Sequence of chain 2.A:
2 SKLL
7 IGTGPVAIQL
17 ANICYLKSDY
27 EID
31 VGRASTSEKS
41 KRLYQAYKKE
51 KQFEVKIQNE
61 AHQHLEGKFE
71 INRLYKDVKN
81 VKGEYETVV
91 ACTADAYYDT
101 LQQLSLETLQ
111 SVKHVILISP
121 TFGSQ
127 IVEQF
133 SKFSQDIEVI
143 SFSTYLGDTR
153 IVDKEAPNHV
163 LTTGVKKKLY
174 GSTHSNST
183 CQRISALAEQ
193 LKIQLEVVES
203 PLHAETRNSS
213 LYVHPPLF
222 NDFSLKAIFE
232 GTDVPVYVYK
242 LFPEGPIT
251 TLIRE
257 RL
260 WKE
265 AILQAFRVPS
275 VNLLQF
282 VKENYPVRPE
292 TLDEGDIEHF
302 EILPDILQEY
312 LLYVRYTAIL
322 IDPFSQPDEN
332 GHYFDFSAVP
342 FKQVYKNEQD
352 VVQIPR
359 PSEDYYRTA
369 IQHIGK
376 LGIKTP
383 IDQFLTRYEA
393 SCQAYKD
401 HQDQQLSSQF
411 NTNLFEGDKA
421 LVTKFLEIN

Binding-site contacts:
Ligand atom ND1 contacts residue ALA339 of chain 2.A at 3.8 Å.
Ligand atom NE2 contacts residue TYR240 of chain 2.A at 3.3 Å.
Ligand atom CB contacts residue TYR286 of chain 2.A at 3.5 Å (hydrophobic).
Ligand atom CG contacts residue PHE337 of chain 2.A at 3.9 Å (hydrophobic).
Ligand atom NE2 contacts residue PHE335 of chain 2.A at 3.5 Å.
Ligand atom CG contacts residue TYR240 of chain 2.A at 3.5 Å (hydrophobic).
Ligand atom CE1 contacts residue CIT1 of chain 2.D at 3.4 Å.
Ligand atom CD2 contacts residue TYR286 of chain 2.A at 3.6 Å (hydrophobic).
Ligand atom N contacts residue PHE337 of chain 2.A at 3.3 Å (h-bond).
Ligand atom CB contacts residue PHE337 of chain 2.A at 3.5 Å (hydrophobic).
Ligand atom NE2 contacts residue TYR286 of chain 2.A at 3.8 Å.
Ligand atom CB contacts residue TYR240 of chain 2.A at 3.7 Å (hydrophobic).
Ligand atom CE1 contacts residue NH41 of chain 2.C at 3.9 Å.
Ligand atom CD2 contacts residue TYR240 of chain 2.A at 3.3 Å (hydrophobic).
Ligand atom CB contacts residue PHE335 of chain 2.A at 3.8 Å (hydrophobic).
Ligand atom CE1 contacts residue PHE335 of chain 2.A at 3.7 Å (hydrophobic).
Ligand atom O contacts residue TYR240 of chain 2.A at 3.9 Å.
Ligand atom N contacts residue TYR286 of chain 2.A at 3.0 Å (h-bond).
Ligand atom O contacts residue VAL340 of chain 2.A at 3.6 Å.
Ligand atom O contacts residue PHE337 of chain 2.A at 3.6 Å.
Ligand atom CD2 contacts residue PHE335 of chain 2.A at 3.8 Å (hydrophobic).
Ligand atom CA contacts residue PHE337 of chain 2.A at 3.5 Å (hydrophobic).
Ligand atom C contacts residue TYR286 of chain 2.A at 3.9 Å (hydrophobic).
Ligand atom CE1 contacts residue ALA339 of chain 2.A at 3.8 Å (hydrophobic).
Ligand atom ND1 contacts residue PHE337 of chain 2.A at 3.7 Å.
Ligand atom O contacts residue PHE335 of chain 2.A at 3.7 Å.
Ligand atom NE2 contacts residue CIT1 of chain 2.D at 2.9 Å (h-bond).
Ligand atom CE1 contacts residue ILE320 of chain 2.A at 3.4 Å (hydrophobic).
Ligand atom C contacts residue PHE337 of chain 2.A at 3.6 Å (hydrophobic).
Ligand atom CA contacts residue TYR286 of chain 2.A at 3.7 Å (hydrophobic).
Ligand atom CB contacts residue VAL340 of chain 2.A at 3.8 Å (hydrophobic).
Ligand atom ND1 contacts residue TYR240 of chain 2.A at 3.6 Å.
Ligand atom NE2 contacts residue NH41 of chain 2.C at 3.4 Å (h-bond).
Ligand atom O contacts residue CIT1 of chain 2.D at 3.6 Å.
Ligand atom C contacts residue CIT1 of chain 2.D at 3.2 Å.
Ligand atom CE1 contacts residue ASP336 of chain 2.A at 3.3 Å.
Ligand atom ND1 contacts residue ILE320 of chain 2.A at 3.7 Å.
Ligand atom ND1 contacts residue ASP336 of chain 2.A at 3.3 Å (salt-bridge).
Ligand atom CD2 contacts residue CIT1 of chain 2.D at 3.3 Å.
Ligand atom CE1 contacts residue TYR240 of chain 2.A at 3.4 Å (hydrophobic).

A small-molecule ligand and the protein it binds are described below.
Small molecule (SMILES): C[C@H](N)C(=O)N[C@@H](CC1=NC=NC1)C(=O)N[C@@H](CC1=NC=NC1)C(=O)N[C@@H](C)C=O